Sequence of chain 1.C:
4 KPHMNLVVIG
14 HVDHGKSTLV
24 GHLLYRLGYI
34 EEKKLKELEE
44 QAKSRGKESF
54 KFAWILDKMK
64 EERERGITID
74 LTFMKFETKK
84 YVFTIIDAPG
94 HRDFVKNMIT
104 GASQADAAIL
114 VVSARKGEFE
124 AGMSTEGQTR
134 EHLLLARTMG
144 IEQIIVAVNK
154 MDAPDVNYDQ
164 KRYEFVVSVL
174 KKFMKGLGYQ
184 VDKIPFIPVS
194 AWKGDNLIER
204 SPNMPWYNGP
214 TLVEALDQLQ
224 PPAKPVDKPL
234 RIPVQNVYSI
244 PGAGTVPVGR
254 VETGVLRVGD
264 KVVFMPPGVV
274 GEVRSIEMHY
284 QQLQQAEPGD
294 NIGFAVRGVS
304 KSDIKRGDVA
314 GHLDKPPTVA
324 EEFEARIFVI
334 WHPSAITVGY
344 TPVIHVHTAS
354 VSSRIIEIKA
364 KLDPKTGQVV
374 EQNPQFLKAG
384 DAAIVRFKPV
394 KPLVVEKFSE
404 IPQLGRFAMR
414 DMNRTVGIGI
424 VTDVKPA

Binding-site contacts:
Ligand atom C contacts residue ILE243 of chain 1.C at 3.9 Å (hydrophobic).
Ligand atom CZ contacts residue TYR241 of chain 1.C at 1.1 Å (hydrophobic).
Ligand atom CE2 contacts residue TYR241 of chain 1.C at 2.4 Å (hydrophobic).
Ligand atom CB contacts residue TYR241 of chain 1.C at 4.4 Å (hydrophobic).
Ligand atom N contacts residue VAL251 of chain 1.C at 4.0 Å.
Ligand atom CG contacts residue TYR241 of chain 1.C at 3.3 Å (hydrophobic).
Ligand atom C contacts residue TYR241 of chain 1.C at 4.2 Å (hydrophobic).
Ligand atom CE1 contacts residue TYR241 of chain 1.C at 1.3 Å (hydrophobic).
Ligand atom CA contacts residue VAL251 of chain 1.C at 3.8 Å (hydrophobic).
Ligand atom CA contacts residue TYR241 of chain 1.C at 4.2 Å (hydrophobic).
Ligand atom N contacts residue GLY296 of chain 1.C at 4.4 Å.
Ligand atom CD1 contacts residue VAL251 of chain 1.C at 3.9 Å (hydrophobic).
Ligand atom CD1 contacts residue TYR241 of chain 1.C at 2.3 Å (hydrophobic).
Ligand atom CD2 contacts residue TYR241 of chain 1.C at 3.3 Å (hydrophobic).
Ligand atom O contacts residue ILE243 of chain 1.C at 4.4 Å.

The protein below binds the small molecule below.
Small molecule (SMILES): N[C@@H](Cc1ccccc1)C(=O)O